Sequence of chain 3.A:
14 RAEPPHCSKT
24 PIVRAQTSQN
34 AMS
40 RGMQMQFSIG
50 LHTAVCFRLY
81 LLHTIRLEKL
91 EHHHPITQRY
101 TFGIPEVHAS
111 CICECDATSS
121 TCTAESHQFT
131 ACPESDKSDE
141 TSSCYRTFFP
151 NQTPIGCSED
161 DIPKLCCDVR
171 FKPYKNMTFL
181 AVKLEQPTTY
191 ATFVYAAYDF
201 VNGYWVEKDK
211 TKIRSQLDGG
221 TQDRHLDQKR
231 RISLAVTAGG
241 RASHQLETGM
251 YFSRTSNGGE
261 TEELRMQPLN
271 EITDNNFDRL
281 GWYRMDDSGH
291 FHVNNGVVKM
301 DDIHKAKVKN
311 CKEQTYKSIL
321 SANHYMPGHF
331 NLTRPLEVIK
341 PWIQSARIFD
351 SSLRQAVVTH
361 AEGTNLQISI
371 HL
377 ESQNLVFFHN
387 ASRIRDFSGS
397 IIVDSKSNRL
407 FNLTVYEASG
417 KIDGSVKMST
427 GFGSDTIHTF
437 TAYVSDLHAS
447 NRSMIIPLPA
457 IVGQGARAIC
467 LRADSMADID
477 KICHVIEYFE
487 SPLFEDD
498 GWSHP

Binding-site contacts:
Ligand atom C5 contacts residue SER449 of chain 3.A at 4.4 Å.
Ligand atom O6 contacts residue THR410 of chain 3.A at 4.0 Å.
Ligand atom C2 contacts residue ASN408 of chain 3.A at 2.5 Å.
Ligand atom C8 contacts residue ASN408 of chain 3.A at 4.5 Å.
Ligand atom C4 contacts residue ASN408 of chain 3.A at 4.2 Å.
Ligand atom C7 contacts residue ILE398 of chain 3.A at 4.4 Å (hydrophobic).
Ligand atom C7 contacts residue ASN408 of chain 3.A at 3.3 Å.
Ligand atom C3 contacts residue ASN408 of chain 3.A at 3.7 Å.
Ligand atom O5 contacts residue ASN408 of chain 3.A at 2.3 Å (h-bond).
Ligand atom O7 contacts residue ASN408 of chain 3.A at 3.4 Å (h-bond).
Ligand atom C8 contacts residue ILE451 of chain 3.A at 3.9 Å (hydrophobic).
Ligand atom O7 contacts residue ILE398 of chain 3.A at 3.5 Å.
Ligand atom C1 contacts residue ASN408 of chain 3.A at 1.4 Å.
Ligand atom C5 contacts residue ASN408 of chain 3.A at 3.6 Å.
Ligand atom N2 contacts residue ASN408 of chain 3.A at 2.9 Å (h-bond).

The small molecule below binds the protein below.
Small molecule (SMILES): CC(=O)N[C@@H]1[C@@H](O)[C@H](O)[C@@H](CO)O[C@H]1O